Binding-site contacts:
Ligand atom O7 contacts residue ASN87 of chain 17.B at 3.9 Å.
Ligand atom N2 contacts residue ASN87 of chain 17.B at 2.9 Å (h-bond).
Ligand atom C1 contacts residue ASN87 of chain 17.B at 1.4 Å.
Ligand atom C3 contacts residue ASN87 of chain 17.B at 3.7 Å.
Ligand atom C2 contacts residue ASN87 of chain 17.B at 2.4 Å.
Ligand atom C5 contacts residue LEU151 of chain 17.B at 4.1 Å (hydrophobic).
Ligand atom O5 contacts residue SER89 of chain 17.B at 4.1 Å.
Ligand atom C5 contacts residue ASN87 of chain 17.B at 3.7 Å.
Ligand atom C4 contacts residue LEU151 of chain 17.B at 4.4 Å (hydrophobic).
Ligand atom C5 contacts residue SER89 of chain 17.B at 4.3 Å.
Ligand atom O5 contacts residue SER79 of chain 17.B at 4.4 Å.
Ligand atom C1 contacts residue SER89 of chain 17.B at 4.5 Å.
Ligand atom O5 contacts residue ASN87 of chain 17.B at 2.3 Å (h-bond).
Ligand atom O7 contacts residue ASP85 of chain 17.B at 4.3 Å.
Ligand atom C6 contacts residue LEU151 of chain 17.B at 3.8 Å (hydrophobic).
Ligand atom C7 contacts residue ASN87 of chain 17.B at 3.6 Å.
Ligand atom O6 contacts residue LEU151 of chain 17.B at 3.4 Å.
Ligand atom O4 contacts residue LEU151 of chain 17.B at 3.7 Å.
Ligand atom C4 contacts residue ASN87 of chain 17.B at 4.2 Å.

Sequence of chain 17.B:
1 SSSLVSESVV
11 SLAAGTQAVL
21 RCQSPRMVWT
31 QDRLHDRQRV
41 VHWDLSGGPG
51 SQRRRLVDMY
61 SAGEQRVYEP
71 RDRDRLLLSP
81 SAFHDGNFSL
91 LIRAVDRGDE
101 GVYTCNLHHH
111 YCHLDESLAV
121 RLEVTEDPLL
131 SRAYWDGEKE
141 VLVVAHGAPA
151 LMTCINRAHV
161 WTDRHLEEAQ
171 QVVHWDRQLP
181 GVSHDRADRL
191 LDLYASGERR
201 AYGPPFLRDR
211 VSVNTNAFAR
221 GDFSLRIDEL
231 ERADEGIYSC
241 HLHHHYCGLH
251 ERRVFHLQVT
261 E

A small-molecule ligand and the protein it binds are described below.
Small molecule (SMILES): CC(=O)N[C@@H]1[C@@H](O)[C@H](O)[C@@H](CO)O[C@H]1O